Sequence of chain 7.A:
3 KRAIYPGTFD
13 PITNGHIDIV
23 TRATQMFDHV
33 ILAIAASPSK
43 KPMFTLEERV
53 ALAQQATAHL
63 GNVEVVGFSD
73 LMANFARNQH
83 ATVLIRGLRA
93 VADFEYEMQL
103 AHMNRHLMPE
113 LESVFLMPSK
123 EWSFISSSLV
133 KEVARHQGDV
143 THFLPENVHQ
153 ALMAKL

Binding-site contacts:
Ligand atom C12 contacts residue MET74 of chain 7.A at 3.9 Å (hydrophobic).
Ligand atom C2 contacts residue MET105 of chain 7.A at 3.7 Å (hydrophobic).
Ligand atom C11 contacts residue ALA37 of chain 7.A at 3.7 Å (hydrophobic).
Ligand atom O contacts residue MET74 of chain 7.A at 3.3 Å.
Ligand atom C contacts residue ASN106 of chain 7.A at 3.1 Å.
Ligand atom C12 contacts residue SO41 of chain 7.G at 3.9 Å.
Ligand atom CL contacts residue PRO8 of chain 7.A at 3.8 Å.
Ligand atom C1 contacts residue LEU109 of chain 7.A at 3.6 Å (hydrophobic).
Ligand atom O contacts residue ALA75 of chain 7.A at 3.0 Å (h-bond).
Ligand atom O contacts residue LEU73 of chain 7.A at 3.5 Å.
Ligand atom C2 contacts residue LEU102 of chain 7.A at 3.8 Å (hydrophobic).
Ligand atom C11 contacts residue SO41 of chain 7.G at 3.4 Å.
Ligand atom O contacts residue ASN106 of chain 7.A at 2.7 Å (h-bond).
Ligand atom CL contacts residue SO41 of chain 7.G at 3.4 Å.
Ligand atom C2 contacts residue VAL135 of chain 11.A at 3.7 Å (hydrophobic).
Ligand atom N contacts residue GLU134 of chain 11.A at 3.1 Å (salt-bridge).
Ligand atom C13 contacts residue PHE70 of chain 7.A at 3.8 Å (hydrophobic).
Ligand atom C11 contacts residue SER39 of chain 7.A at 3.8 Å.
Ligand atom CL contacts residue GLY9 of chain 7.A at 3.5 Å.
Ligand atom N1 contacts residue MET74 of chain 7.A at 2.9 Å (h-bond).
Ligand atom CL contacts residue MET74 of chain 7.A at 3.5 Å.
Ligand atom C1 contacts residue MET105 of chain 7.A at 3.9 Å (hydrophobic).
Ligand atom C14 contacts residue MET74 of chain 7.A at 3.7 Å (hydrophobic).
Ligand atom C7 contacts residue ASP72 of chain 7.A at 3.4 Å.
Ligand atom C13 contacts residue ALA37 of chain 7.A at 3.5 Å (hydrophobic).
Ligand atom N1 contacts residue LEU73 of chain 7.A at 3.6 Å.
Ligand atom C6 contacts residue HIS138 of chain 11.A at 3.2 Å.
Ligand atom C contacts residue LEU73 of chain 7.A at 3.6 Å (hydrophobic).
Ligand atom C12 contacts residue ALA37 of chain 7.A at 3.4 Å (hydrophobic).
Ligand atom C3 contacts residue VAL135 of chain 11.A at 3.8 Å (hydrophobic).
Ligand atom C14 contacts residue LEU73 of chain 7.A at 3.7 Å (hydrophobic).
Ligand atom C contacts residue MET74 of chain 7.A at 3.8 Å (hydrophobic).
Ligand atom C10 contacts residue SER39 of chain 7.A at 3.4 Å.
Ligand atom O contacts residue LEU109 of chain 7.A at 3.8 Å.
Ligand atom C13 contacts residue MET74 of chain 7.A at 3.8 Å (hydrophobic).
Ligand atom C6 contacts residue ASP72 of chain 7.A at 3.8 Å.
Ligand atom C9 contacts residue GLU134 of chain 11.A at 3.8 Å.
Ligand atom C8 contacts residue ALA37 of chain 7.A at 3.8 Å (hydrophobic).
Ligand atom C1 contacts residue ASN106 of chain 7.A at 3.0 Å.
Ligand atom C3 contacts residue LEU102 of chain 7.A at 3.6 Å (hydrophobic).

The small molecule below binds the protein below.
Small molecule (SMILES): Oc1cccc2nc(CCc3cccc(Cl)c3)[nH]c12

Sequence of chain 11.A:
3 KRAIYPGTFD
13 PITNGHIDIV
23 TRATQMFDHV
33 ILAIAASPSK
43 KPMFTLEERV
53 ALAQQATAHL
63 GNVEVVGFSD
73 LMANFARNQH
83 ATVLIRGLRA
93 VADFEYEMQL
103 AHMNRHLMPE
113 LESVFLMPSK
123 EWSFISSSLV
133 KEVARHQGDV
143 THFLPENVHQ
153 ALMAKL